Sequence of chain 2.A:
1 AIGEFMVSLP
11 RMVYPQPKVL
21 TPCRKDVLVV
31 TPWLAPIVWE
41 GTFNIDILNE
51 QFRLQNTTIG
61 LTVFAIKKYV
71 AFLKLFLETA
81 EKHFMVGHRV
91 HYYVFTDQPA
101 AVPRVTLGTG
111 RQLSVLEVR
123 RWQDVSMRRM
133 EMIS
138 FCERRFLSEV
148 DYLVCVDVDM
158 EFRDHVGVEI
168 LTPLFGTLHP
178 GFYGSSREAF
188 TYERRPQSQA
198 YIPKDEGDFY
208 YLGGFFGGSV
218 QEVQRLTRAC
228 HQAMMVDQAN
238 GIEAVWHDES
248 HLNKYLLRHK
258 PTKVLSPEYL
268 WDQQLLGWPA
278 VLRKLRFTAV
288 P

The small molecule below binds the protein below.
Small molecule (SMILES): CCCCCCO[C@@H]1O[C@H](CO)[C@H](O)[C@H](O[C@H]2O[C@H](CO)[C@H](O)[C@H](O)[C@H]2NC(C)=O)[C@H]1O[C@@H]1O[C@@H](C)[C@@H](O)[C@@H](O)[C@@H]1O

Binding-site contacts:
Ligand atom C8 contacts residue HIS244 of chain 2.A at 3.7 Å.
Ligand atom O3 contacts residue ASP269 of chain 2.A at 3.7 Å.
Ligand atom C3 contacts residue LEU272 of chain 2.A at 3.9 Å (hydrophobic).
Ligand atom O3 contacts residue LEU272 of chain 2.A at 4.1 Å.
Ligand atom C6 contacts residue HIS176 of chain 2.A at 4.0 Å.
Ligand atom C5 contacts residue TRP243 of chain 2.A at 3.7 Å (hydrophobic).
Ligand atom C5 contacts residue HIS176 of chain 2.A at 3.9 Å.
Ligand atom O7 contacts residue GLU246 of chain 2.A at 3.2 Å.
Ligand atom C6 contacts residue TYR207 of chain 2.A at 3.9 Å (hydrophobic).
Ligand atom C6 contacts residue TRP243 of chain 2.A at 3.4 Å (hydrophobic).
Ligand atom O4 contacts residue ASP269 of chain 2.A at 2.7 Å (salt-bridge).
Ligand atom O5 contacts residue PHE179 of chain 2.A at 3.9 Å.
Ligand atom C4 contacts residue TRP243 of chain 2.A at 3.7 Å (hydrophobic).
Ligand atom O4 contacts residue GLU246 of chain 2.A at 2.7 Å (salt-bridge).
Ligand atom O4 contacts residue HIS176 of chain 2.A at 2.9 Å (h-bond).
Ligand atom C1 contacts residue HIS176 of chain 2.A at 3.8 Å.
Ligand atom O7 contacts residue TRP243 of chain 2.A at 3.9 Å.
Ligand atom C8 contacts residue TRP243 of chain 2.A at 3.6 Å (hydrophobic).
Ligand atom C4 contacts residue HIS176 of chain 2.A at 3.9 Å.
Ligand atom O5 contacts residue TRP243 of chain 2.A at 3.4 Å.
Ligand atom O5 contacts residue HIS176 of chain 2.A at 3.1 Å (h-bond).
Ligand atom C6 contacts residue PHE179 of chain 2.A at 3.9 Å (hydrophobic).
Ligand atom C6 contacts residue GLU246 of chain 2.A at 3.7 Å.
Ligand atom O6 contacts residue THR188 of chain 2.A at 2.7 Å (h-bond).
Ligand atom O4 contacts residue ALA286 of chain 2.A at 3.9 Å.
Ligand atom O1 contacts residue HIS176 of chain 2.A at 3.4 Å.
Ligand atom C4 contacts residue LEU272 of chain 2.A at 3.6 Å (hydrophobic).
Ligand atom C3 contacts residue TRP243 of chain 2.A at 3.9 Å (hydrophobic).
Ligand atom C3 contacts residue ASP269 of chain 2.A at 4.1 Å.
Ligand atom C6A contacts residue GLY178 of chain 2.A at 3.4 Å.
Ligand atom O6 contacts residue TRP243 of chain 2.A at 3.3 Å (h-bond).
Ligand atom C1 contacts residue TRP243 of chain 2.A at 3.6 Å (hydrophobic).
Ligand atom C4 contacts residue GLU246 of chain 2.A at 3.6 Å.
Ligand atom C6 contacts residue PRO177 of chain 2.A at 3.7 Å (hydrophobic).
Ligand atom C6 contacts residue THR188 of chain 2.A at 3.3 Å.
Ligand atom C8 contacts residue HIS176 of chain 2.A at 3.9 Å.
Ligand atom C7 contacts residue GLY178 of chain 2.A at 4.0 Å.
Ligand atom C2 contacts residue HIS176 of chain 2.A at 3.8 Å.
Ligand atom O6 contacts residue PHE179 of chain 2.A at 3.4 Å.
Ligand atom C4 contacts residue ASP269 of chain 2.A at 3.3 Å.